Sequence of chain 1.I:
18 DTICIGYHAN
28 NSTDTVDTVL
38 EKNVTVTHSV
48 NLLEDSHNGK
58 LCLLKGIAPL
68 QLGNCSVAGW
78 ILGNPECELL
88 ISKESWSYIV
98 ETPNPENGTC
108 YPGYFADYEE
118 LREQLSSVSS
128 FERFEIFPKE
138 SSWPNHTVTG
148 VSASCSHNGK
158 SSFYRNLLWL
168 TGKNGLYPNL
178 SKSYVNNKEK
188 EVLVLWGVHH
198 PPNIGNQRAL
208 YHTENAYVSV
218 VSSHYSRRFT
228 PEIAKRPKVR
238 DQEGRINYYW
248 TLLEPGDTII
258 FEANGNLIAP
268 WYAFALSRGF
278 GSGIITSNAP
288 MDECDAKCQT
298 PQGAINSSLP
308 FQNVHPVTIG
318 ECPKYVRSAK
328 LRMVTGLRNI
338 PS

Binding-site contacts:
Ligand atom C8 contacts residue PRO175 of chain 1.I at 4.2 Å (hydrophobic).
Ligand atom C7 contacts residue ASN176 of chain 1.I at 3.8 Å.
Ligand atom C3 contacts residue ASN176 of chain 1.I at 3.9 Å.
Ligand atom N2 contacts residue ASN176 of chain 1.I at 2.8 Å (h-bond).
Ligand atom C4 contacts residue ASN176 of chain 1.I at 4.4 Å.
Ligand atom O5 contacts residue ASN176 of chain 1.I at 2.5 Å (h-bond).
Ligand atom C1 contacts residue ASN176 of chain 1.I at 1.5 Å.
Ligand atom C5 contacts residue ASN176 of chain 1.I at 3.8 Å.
Ligand atom C8 contacts residue ASN176 of chain 1.I at 4.0 Å.
Ligand atom C2 contacts residue ASN176 of chain 1.I at 2.5 Å.

A protein and the small-molecule ligand that binds it are described below.
Small molecule (SMILES): CC(=O)N[C@@H]1[C@@H](O)[C@H](O)[C@@H](CO)O[C@H]1O